The protein below binds the small molecule below.
Small molecule (SMILES): Nc1nc2c(ncn2[C@@H]2O[C@H](CO[P](=O)(O)O[P](=O)(O)NP(=O)(O)O)[C@@H](O)[C@H]2O)c(=O)[nH]1

Sequence of chain 1.A:
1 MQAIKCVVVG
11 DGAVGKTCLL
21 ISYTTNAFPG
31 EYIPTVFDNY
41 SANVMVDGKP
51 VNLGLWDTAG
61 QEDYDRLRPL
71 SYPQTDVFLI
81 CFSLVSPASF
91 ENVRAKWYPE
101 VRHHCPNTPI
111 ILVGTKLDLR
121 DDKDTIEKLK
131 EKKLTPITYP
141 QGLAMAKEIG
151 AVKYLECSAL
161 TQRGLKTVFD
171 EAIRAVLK

Binding-site contacts:
Ligand atom O1B contacts residue LYS16 of chain 1.A at 2.9 Å (salt-bridge).
Ligand atom O3G contacts residue MG1 of chain 1.G at 2.0 Å.
Ligand atom O5' contacts residue CYS18 of chain 1.A at 3.3 Å (h-bond).
Ligand atom O2G contacts residue LYS16 of chain 1.A at 2.9 Å (salt-bridge).
Ligand atom O3A contacts residue ALA13 of chain 1.A at 3.4 Å.
Ligand atom O2G contacts residue MG1 of chain 1.G at 1.9 Å.
Ligand atom O1A contacts residue THR17 of chain 1.A at 3.3 Å (h-bond).
Ligand atom O5' contacts residue TYR32 of chain 1.A at 3.2 Å.
Ligand atom O2G contacts residue THR35 of chain 1.A at 3.0 Å (h-bond).
Ligand atom O1B contacts residue GLY15 of chain 1.A at 3.0 Å (h-bond).
Ligand atom PB contacts residue MG1 of chain 1.G at 3.4 Å.
Ligand atom O1G contacts residue LYS16 of chain 1.A at 3.0 Å (salt-bridge).
Ligand atom PG contacts residue MG1 of chain 1.G at 2.0 Å.
Ligand atom N1 contacts residue ASP118 of chain 1.A at 2.7 Å (salt-bridge).
Ligand atom O2B contacts residue LYS16 of chain 1.A at 3.2 Å (salt-bridge).
Ligand atom O6 contacts residue ALA159 of chain 1.A at 2.7 Å (h-bond).
Ligand atom O3G contacts residue PRO34 of chain 1.A at 3.4 Å.
Ligand atom O4' contacts residue LYS116 of chain 1.A at 3.4 Å.
Ligand atom O2A contacts residue THR17 of chain 1.A at 3.4 Å.
Ligand atom O2B contacts residue MG1 of chain 1.G at 3.2 Å.
Ligand atom O3G contacts residue TYR32 of chain 1.A at 2.7 Å (h-bond).
Ligand atom N3B contacts residue TYR32 of chain 1.A at 3.1 Å.
Ligand atom O1A contacts residue CYS18 of chain 1.A at 2.9 Å (h-bond).
Ligand atom N2 contacts residue LEU119 of chain 1.A at 3.4 Å.
Ligand atom O1A contacts residue GLY15 of chain 1.A at 3.2 Å.
Ligand atom O3A contacts residue GLY15 of chain 1.A at 3.0 Å (h-bond).
Ligand atom O1B contacts residue VAL14 of chain 1.A at 3.1 Å (h-bond).
Ligand atom O1G contacts residue ALA13 of chain 1.A at 3.3 Å (h-bond).
Ligand atom O3G contacts residue THR35 of chain 1.A at 3.2 Å (h-bond).
Ligand atom O1G contacts residue GLY60 of chain 1.A at 3.2 Å (h-bond).
Ligand atom O6 contacts residue SER158 of chain 1.A at 3.0 Å (h-bond).
Ligand atom O1G contacts residue GLN61 of chain 1.A at 3.1 Å (h-bond).
Ligand atom O2G contacts residue THR58 of chain 1.A at 3.1 Å (h-bond).
Ligand atom N3B contacts residue ALA13 of chain 1.A at 3.4 Å (h-bond).
Ligand atom O2A contacts residue TYR32 of chain 1.A at 3.3 Å.
Ligand atom N2 contacts residue ASP118 of chain 1.A at 2.8 Å (salt-bridge).
Ligand atom O3G contacts residue GLN61 of chain 1.A at 2.8 Å (h-bond).
Ligand atom O2' contacts residue PHE28 of chain 1.A at 3.4 Å.
Ligand atom N3B contacts residue MG1 of chain 1.G at 2.5 Å.
Ligand atom O2B contacts residue THR17 of chain 1.A at 2.5 Å (h-bond).